Sequence of chain 1.B:
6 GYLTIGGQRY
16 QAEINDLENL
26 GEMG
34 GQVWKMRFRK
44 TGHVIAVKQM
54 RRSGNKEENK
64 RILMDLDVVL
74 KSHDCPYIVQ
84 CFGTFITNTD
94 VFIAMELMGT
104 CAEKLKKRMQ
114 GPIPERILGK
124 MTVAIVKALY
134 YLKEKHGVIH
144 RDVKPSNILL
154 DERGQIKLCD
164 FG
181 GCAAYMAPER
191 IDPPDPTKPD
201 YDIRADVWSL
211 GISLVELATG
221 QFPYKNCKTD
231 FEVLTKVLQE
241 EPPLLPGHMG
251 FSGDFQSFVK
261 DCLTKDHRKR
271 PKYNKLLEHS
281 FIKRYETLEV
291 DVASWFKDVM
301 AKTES

A small-molecule ligand and the protein it binds are described below.
Small molecule (SMILES): CCC(=O)N1CC[C@H](Nc2nccc(Oc3cc(C(=O)Nc4ccc(CN5CCN(CC)CC5)c(C(F)(F)F)c4)ccc3C)n2)C1

Binding-site contacts:
Ligand atom O2 contacts residue ASP163 of chain 1.B at 2.8 Å (salt-bridge).
Ligand atom C16 contacts residue MET98 of chain 1.B at 3.6 Å (hydrophobic).
Ligand atom O2 contacts residue VAL82 of chain 1.B at 3.4 Å.
Ligand atom C1 contacts residue HIS143 of chain 1.B at 3.4 Å.
Ligand atom C29 contacts residue CYS104 of chain 1.B at 1.8 Å (hydrophobic).
Ligand atom C26 contacts residue MET101 of chain 1.B at 3.4 Å (hydrophobic).
Ligand atom N3 contacts residue MET101 of chain 1.B at 3.1 Å (h-bond).
Ligand atom C11 contacts residue ASP163 of chain 1.B at 3.3 Å.
Ligand atom C26 contacts residue GLY102 of chain 1.B at 3.6 Å.
Ligand atom C15 contacts residue MET98 of chain 1.B at 3.3 Å (hydrophobic).
Ligand atom N contacts residue HIS143 of chain 1.B at 3.0 Å (h-bond).
Ligand atom C1 contacts residue ASP163 of chain 1.B at 3.2 Å.
Ligand atom O2 contacts residue CYS162 of chain 1.B at 3.2 Å.
Ligand atom N2 contacts residue ASP163 of chain 1.B at 3.3 Å (salt-bridge).
Ligand atom N contacts residue ILE142 of chain 1.B at 3.4 Å (h-bond).
Ligand atom N3 contacts residue GLU99 of chain 1.B at 3.6 Å (salt-bridge).
Ligand atom C5 contacts residue VAL72 of chain 1.B at 3.5 Å (hydrophobic).
Ligand atom C10 contacts residue ASP163 of chain 1.B at 3.6 Å.
Ligand atom C31 contacts residue HIS143 of chain 1.B at 3.4 Å.
Ligand atom C27 contacts residue CYS104 of chain 1.B at 3.5 Å (hydrophobic).
Ligand atom N5 contacts residue MET101 of chain 1.B at 2.9 Å (h-bond).
Ligand atom C21 contacts residue GLU99 of chain 1.B at 3.2 Å.
Ligand atom F contacts residue LEU161 of chain 1.B at 3.2 Å.
Ligand atom C2 contacts residue ASP163 of chain 1.B at 3.3 Å.
Ligand atom C3 contacts residue VAL141 of chain 1.B at 3.4 Å (hydrophobic).
Ligand atom F contacts residue CYS162 of chain 1.B at 3.3 Å.
Ligand atom O contacts residue PHE164 of chain 1.B at 3.3 Å.
Ligand atom C12 contacts residue ASP163 of chain 1.B at 3.2 Å.
Ligand atom C contacts residue ASP68 of chain 1.B at 3.6 Å.
Ligand atom C28 contacts residue CYS104 of chain 1.B at 2.8 Å (hydrophobic).
Ligand atom C contacts residue ILE142 of chain 1.B at 3.4 Å (hydrophobic).
Ligand atom C23 contacts residue MET101 of chain 1.B at 3.6 Å (hydrophobic).
Ligand atom C32 contacts residue ILE142 of chain 1.B at 3.5 Å (hydrophobic).
Ligand atom F2 contacts residue HIS143 of chain 1.B at 3.1 Å.
Ligand atom C6 contacts residue VAL72 of chain 1.B at 3.4 Å (hydrophobic).
Ligand atom O1 contacts residue LYS107 of chain 1.B at 3.2 Å.
Ligand atom N4 contacts residue PHE164 of chain 1.B at 3.5 Å.
Ligand atom C13 contacts residue ASP163 of chain 1.B at 3.6 Å.
Ligand atom C11 contacts residue VAL72 of chain 1.B at 3.5 Å (hydrophobic).
Ligand atom C29 contacts residue SER149 of chain 1.B at 3.6 Å.